The protein below binds the small molecule below.
Small molecule (SMILES): CC(=O)N[C@H]1[C@H](O[C@H]2[C@H](O)[C@@H](NC(C)=O)CO[C@@H]2CO)O[C@H](CO)[C@@H](O[C@@H]2O[C@H](CO)[C@@H](O)[C@H](O)[C@@H]2O)[C@@H]1O

Binding-site contacts:
Ligand atom C7 contacts residue ARG1271 of chain 1.D at 4.0 Å.
Ligand atom C2 contacts residue ARG1271 of chain 1.D at 3.9 Å.
Ligand atom N2 contacts residue TYR1055 of chain 1.D at 4.1 Å.
Ligand atom O5 contacts residue TYR1055 of chain 1.D at 4.0 Å.
Ligand atom N2 contacts residue ASN991 of chain 1.D at 3.2 Å (h-bond).
Ligand atom O7 contacts residue TYR1055 of chain 1.D at 2.9 Å (h-bond).
Ligand atom O7 contacts residue ASN991 of chain 1.D at 3.8 Å.
Ligand atom C1 contacts residue ASN991 of chain 1.D at 1.4 Å.
Ligand atom O7 contacts residue ARG1271 of chain 1.D at 4.3 Å.
Ligand atom O7 contacts residue ASP988 of chain 1.D at 3.3 Å (salt-bridge).
Ligand atom C8 contacts residue TYR1055 of chain 1.D at 4.0 Å (hydrophobic).
Ligand atom N2 contacts residue GLU992 of chain 1.D at 4.2 Å.
Ligand atom O3 contacts residue GLU992 of chain 1.D at 4.2 Å.
Ligand atom C2 contacts residue ASN991 of chain 1.D at 2.5 Å.
Ligand atom O4 contacts residue ARG1271 of chain 1.D at 3.4 Å (salt-bridge).
Ligand atom C8 contacts residue ASN991 of chain 1.D at 3.9 Å.
Ligand atom C7 contacts residue ASN991 of chain 1.D at 3.4 Å.
Ligand atom O3 contacts residue ARG1271 of chain 1.D at 2.6 Å (salt-bridge).
Ligand atom C4 contacts residue ARG1271 of chain 1.D at 3.6 Å.
Ligand atom N2 contacts residue ARG1271 of chain 1.D at 3.1 Å (salt-bridge).
Ligand atom O3 contacts residue ASN991 of chain 1.D at 4.2 Å.
Ligand atom C1 contacts residue ARG1271 of chain 1.D at 4.2 Å.
Ligand atom C5 contacts residue ASN991 of chain 1.D at 3.7 Å.
Ligand atom C4 contacts residue ASN991 of chain 1.D at 3.7 Å.
Ligand atom C2 contacts residue TYR1055 of chain 1.D at 4.3 Å (hydrophobic).
Ligand atom N2 contacts residue ASP988 of chain 1.D at 4.1 Å.
Ligand atom C3 contacts residue ASN991 of chain 1.D at 3.8 Å.
Ligand atom C3 contacts residue ARG1271 of chain 1.D at 3.7 Å.
Ligand atom C7 contacts residue ASP988 of chain 1.D at 4.0 Å.
Ligand atom C7 contacts residue TYR1055 of chain 1.D at 3.4 Å (hydrophobic).
Ligand atom C1 contacts residue TYR1055 of chain 1.D at 3.4 Å (hydrophobic).
Ligand atom O5 contacts residue ASN991 of chain 1.D at 2.4 Å (h-bond).

Sequence of chain 1.D:
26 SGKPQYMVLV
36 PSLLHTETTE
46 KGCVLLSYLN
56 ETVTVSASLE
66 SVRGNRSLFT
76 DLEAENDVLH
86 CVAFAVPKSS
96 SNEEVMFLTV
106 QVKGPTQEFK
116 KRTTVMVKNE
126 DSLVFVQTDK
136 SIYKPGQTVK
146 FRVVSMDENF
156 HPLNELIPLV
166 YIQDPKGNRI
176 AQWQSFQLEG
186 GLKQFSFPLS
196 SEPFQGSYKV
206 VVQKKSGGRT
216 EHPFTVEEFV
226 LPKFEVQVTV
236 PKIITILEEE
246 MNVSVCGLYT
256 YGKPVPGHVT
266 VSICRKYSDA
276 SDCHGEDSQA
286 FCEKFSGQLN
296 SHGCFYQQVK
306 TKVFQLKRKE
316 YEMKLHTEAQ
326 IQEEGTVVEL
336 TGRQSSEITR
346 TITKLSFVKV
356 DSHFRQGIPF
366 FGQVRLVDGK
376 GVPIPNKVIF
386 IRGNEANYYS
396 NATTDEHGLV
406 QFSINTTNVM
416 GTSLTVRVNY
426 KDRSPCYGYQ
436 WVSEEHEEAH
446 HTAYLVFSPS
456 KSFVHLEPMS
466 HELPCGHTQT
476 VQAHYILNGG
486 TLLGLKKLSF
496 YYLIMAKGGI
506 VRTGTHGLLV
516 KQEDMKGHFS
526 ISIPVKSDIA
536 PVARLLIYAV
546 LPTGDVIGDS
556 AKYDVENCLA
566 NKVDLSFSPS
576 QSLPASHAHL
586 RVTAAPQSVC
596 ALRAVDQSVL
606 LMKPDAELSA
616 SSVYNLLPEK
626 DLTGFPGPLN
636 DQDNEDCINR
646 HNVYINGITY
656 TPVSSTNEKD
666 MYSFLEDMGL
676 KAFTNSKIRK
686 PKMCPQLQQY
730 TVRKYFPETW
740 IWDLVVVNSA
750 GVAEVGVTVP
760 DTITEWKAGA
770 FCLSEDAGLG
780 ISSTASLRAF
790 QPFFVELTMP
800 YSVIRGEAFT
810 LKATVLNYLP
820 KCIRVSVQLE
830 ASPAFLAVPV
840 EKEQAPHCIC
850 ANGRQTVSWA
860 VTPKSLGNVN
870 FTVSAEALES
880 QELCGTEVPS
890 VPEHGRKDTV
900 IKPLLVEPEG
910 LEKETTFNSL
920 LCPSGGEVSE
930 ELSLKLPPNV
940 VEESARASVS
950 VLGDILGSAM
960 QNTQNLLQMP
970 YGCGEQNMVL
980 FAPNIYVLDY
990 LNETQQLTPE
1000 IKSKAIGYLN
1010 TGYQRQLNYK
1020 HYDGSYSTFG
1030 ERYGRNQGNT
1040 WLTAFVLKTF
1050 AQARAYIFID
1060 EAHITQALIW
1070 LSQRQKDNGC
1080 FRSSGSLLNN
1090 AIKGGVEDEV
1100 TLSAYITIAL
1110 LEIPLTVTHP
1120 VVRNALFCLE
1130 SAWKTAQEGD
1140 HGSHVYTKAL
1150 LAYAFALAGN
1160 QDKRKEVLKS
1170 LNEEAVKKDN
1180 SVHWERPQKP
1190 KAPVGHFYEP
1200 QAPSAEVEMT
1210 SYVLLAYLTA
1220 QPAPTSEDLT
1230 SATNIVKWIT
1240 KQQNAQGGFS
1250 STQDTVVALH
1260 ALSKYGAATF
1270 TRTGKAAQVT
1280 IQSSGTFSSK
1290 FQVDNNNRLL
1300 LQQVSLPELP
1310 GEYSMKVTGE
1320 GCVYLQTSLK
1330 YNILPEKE